Binding-site contacts:
Ligand atom CM4 contacts residue TYR144 of chain 46.A at 3.8 Å (hydrophobic).
Ligand atom C2A contacts residue PHE179 of chain 46.A at 3.5 Å (hydrophobic).
Ligand atom CM3 contacts residue TYR190 of chain 46.A at 3.6 Å (hydrophobic).
Ligand atom N1A contacts residue PHE179 of chain 46.A at 3.3 Å.
Ligand atom C2B contacts residue ILE122 of chain 46.A at 4.0 Å (hydrophobic).
Ligand atom C1C contacts residue MET214 of chain 46.A at 3.2 Å (hydrophobic).
Ligand atom N3A contacts residue PHE179 of chain 46.A at 3.7 Å.
Ligand atom C6B contacts residue LEU181 of chain 46.A at 3.5 Å (hydrophobic).
Ligand atom N5A contacts residue PHE179 of chain 46.A at 3.3 Å.
Ligand atom C3 contacts residue LEU100 of chain 46.A at 3.8 Å (hydrophobic).
Ligand atom C5 contacts residue MET214 of chain 46.A at 3.4 Å (hydrophobic).
Ligand atom CM2 contacts residue ILE77 of chain 46.A at 3.8 Å (hydrophobic).
Ligand atom N2 contacts residue MET214 of chain 46.A at 3.8 Å.
Ligand atom N4A contacts residue PHE179 of chain 46.A at 3.5 Å.
Ligand atom C4 contacts residue TYR190 of chain 46.A at 3.7 Å (hydrophobic).
Ligand atom N3A contacts residue TYR144 of chain 46.A at 3.2 Å.
Ligand atom N5A contacts residue LEU217 of chain 46.A at 3.6 Å.
Ligand atom O1 contacts residue LEU100 of chain 46.A at 3.7 Å.
Ligand atom C1B contacts residue LEU181 of chain 46.A at 4.0 Å (hydrophobic).
Ligand atom CM4 contacts residue VAL168 of chain 46.A at 3.9 Å (hydrophobic).
Ligand atom N1A contacts residue LEU217 of chain 46.A at 3.3 Å.
Ligand atom CM2 contacts residue ILE122 of chain 46.A at 3.8 Å (hydrophobic).
Ligand atom CM6 contacts residue TYR144 of chain 46.A at 3.7 Å (hydrophobic).
Ligand atom C5B contacts residue TYR144 of chain 46.A at 3.8 Å (hydrophobic).
Ligand atom C2A contacts residue LEU217 of chain 46.A at 4.0 Å (hydrophobic).
Ligand atom N4A contacts residue TYR144 of chain 46.A at 3.7 Å.
Ligand atom CM4 contacts residue ALA166 of chain 46.A at 3.1 Å (hydrophobic).
Ligand atom C4 contacts residue LEU100 of chain 46.A at 3.9 Å (hydrophobic).
Ligand atom O1 contacts residue MET214 of chain 46.A at 3.2 Å.
Ligand atom CM4 contacts residue TYR142 of chain 46.A at 3.7 Å (hydrophobic).
Ligand atom CM6 contacts residue LEU181 of chain 46.A at 3.8 Å (hydrophobic).
Ligand atom O1B contacts residue ILE98 of chain 46.A at 3.2 Å.
Ligand atom N5A contacts residue MET124 of chain 46.A at 3.9 Å.
Ligand atom N2 contacts residue LEU100 of chain 46.A at 3.8 Å.
Ligand atom N1A contacts residue MET124 of chain 46.A at 3.6 Å.
Ligand atom C4 contacts residue MET214 of chain 46.A at 3.7 Å (hydrophobic).
Ligand atom CM6 contacts residue LEU184 of chain 46.A at 3.7 Å (hydrophobic).
Ligand atom C5B contacts residue LEU181 of chain 46.A at 3.6 Å (hydrophobic).
Ligand atom C1B contacts residue ILE98 of chain 46.A at 3.7 Å (hydrophobic).
Ligand atom C6B contacts residue ILE98 of chain 46.A at 3.8 Å (hydrophobic).

The small molecule below binds the protein below.
Small molecule (SMILES): Cc1cc(CCCOc2c(C)cc(-c3nnn(C)n3)cc2C)on1

Sequence of chain 46.A:
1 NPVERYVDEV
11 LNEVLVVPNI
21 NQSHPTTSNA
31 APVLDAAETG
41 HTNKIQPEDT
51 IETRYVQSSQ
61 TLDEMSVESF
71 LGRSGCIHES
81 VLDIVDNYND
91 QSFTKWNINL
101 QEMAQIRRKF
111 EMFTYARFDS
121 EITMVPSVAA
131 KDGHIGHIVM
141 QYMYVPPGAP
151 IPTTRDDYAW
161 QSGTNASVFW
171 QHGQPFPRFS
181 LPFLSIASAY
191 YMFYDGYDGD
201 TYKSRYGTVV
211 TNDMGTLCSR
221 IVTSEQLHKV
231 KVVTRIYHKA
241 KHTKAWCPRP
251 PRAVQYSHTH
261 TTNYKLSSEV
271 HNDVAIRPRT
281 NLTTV